Sequence of chain 1.A:
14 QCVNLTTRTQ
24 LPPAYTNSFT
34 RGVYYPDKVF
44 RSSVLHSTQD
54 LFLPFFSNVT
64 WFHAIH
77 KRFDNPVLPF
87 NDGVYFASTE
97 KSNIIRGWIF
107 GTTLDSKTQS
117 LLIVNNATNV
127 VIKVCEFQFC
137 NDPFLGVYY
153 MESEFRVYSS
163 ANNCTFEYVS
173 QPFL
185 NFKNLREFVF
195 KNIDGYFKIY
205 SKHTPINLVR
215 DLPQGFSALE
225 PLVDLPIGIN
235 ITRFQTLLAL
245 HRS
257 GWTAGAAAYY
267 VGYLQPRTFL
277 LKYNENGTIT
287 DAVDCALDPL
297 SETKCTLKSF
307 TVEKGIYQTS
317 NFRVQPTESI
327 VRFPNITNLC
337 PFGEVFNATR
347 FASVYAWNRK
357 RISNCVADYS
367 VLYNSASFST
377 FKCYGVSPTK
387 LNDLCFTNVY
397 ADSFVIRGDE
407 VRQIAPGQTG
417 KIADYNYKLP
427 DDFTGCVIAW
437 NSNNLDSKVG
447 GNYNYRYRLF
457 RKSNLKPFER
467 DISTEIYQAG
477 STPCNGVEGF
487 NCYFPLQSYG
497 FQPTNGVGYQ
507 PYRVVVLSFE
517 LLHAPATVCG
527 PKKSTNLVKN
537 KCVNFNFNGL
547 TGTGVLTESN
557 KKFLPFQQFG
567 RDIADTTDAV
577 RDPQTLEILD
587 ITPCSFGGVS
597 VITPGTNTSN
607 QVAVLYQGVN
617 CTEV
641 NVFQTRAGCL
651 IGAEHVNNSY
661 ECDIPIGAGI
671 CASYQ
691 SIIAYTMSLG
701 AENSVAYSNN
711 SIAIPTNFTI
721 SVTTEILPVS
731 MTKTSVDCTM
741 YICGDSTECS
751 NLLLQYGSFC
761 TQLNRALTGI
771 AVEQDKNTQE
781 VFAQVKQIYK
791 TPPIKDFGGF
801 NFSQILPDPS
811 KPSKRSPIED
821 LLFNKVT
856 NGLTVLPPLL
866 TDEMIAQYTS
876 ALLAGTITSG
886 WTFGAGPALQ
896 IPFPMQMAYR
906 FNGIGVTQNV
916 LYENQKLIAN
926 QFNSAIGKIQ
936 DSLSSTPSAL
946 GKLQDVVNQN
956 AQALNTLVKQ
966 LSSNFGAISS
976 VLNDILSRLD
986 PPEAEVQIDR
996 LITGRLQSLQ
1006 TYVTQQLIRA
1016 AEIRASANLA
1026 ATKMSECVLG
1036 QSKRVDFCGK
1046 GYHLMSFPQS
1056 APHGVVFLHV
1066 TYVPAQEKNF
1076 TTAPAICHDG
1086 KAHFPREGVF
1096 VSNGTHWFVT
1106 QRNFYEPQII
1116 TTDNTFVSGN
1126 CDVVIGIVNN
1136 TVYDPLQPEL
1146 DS

Binding-site contacts:
Ligand atom C3 contacts residue HIS1101 of chain 1.A at 3.9 Å.
Ligand atom C3 contacts residue THR1100 of chain 1.A at 4.2 Å.
Ligand atom N2 contacts residue THR1100 of chain 1.A at 3.2 Å (h-bond).
Ligand atom C1 contacts residue ASN1098 of chain 1.A at 1.4 Å.
Ligand atom O5 contacts residue ASN1098 of chain 1.A at 2.4 Å (h-bond).
Ligand atom C4 contacts residue HIS1101 of chain 1.A at 3.9 Å.
Ligand atom O7 contacts residue ASN1098 of chain 1.A at 3.4 Å (h-bond).
Ligand atom C8 contacts residue THR1100 of chain 1.A at 3.9 Å.
Ligand atom O4 contacts residue HIS1101 of chain 1.A at 3.7 Å.
Ligand atom C3 contacts residue ASN1098 of chain 1.A at 3.8 Å.
Ligand atom C8 contacts residue HIS1101 of chain 1.A at 4.3 Å.
Ligand atom C5 contacts residue PHE1103 of chain 1.A at 3.8 Å (hydrophobic).
Ligand atom C7 contacts residue THR1100 of chain 1.A at 4.1 Å.
Ligand atom C7 contacts residue HIS1101 of chain 1.A at 3.9 Å.
Ligand atom C1 contacts residue HIS1101 of chain 1.A at 4.2 Å.
Ligand atom C7 contacts residue ASN1098 of chain 1.A at 3.3 Å.
Ligand atom O7 contacts residue HIS1101 of chain 1.A at 3.2 Å.
Ligand atom C4 contacts residue ASN1098 of chain 1.A at 4.2 Å.
Ligand atom C2 contacts residue THR1100 of chain 1.A at 4.0 Å.
Ligand atom O5 contacts residue HIS1101 of chain 1.A at 4.2 Å.
Ligand atom C1 contacts residue THR1100 of chain 1.A at 4.3 Å.
Ligand atom O6 contacts residue PHE1103 of chain 1.A at 4.0 Å.
Ligand atom C2 contacts residue ASN1098 of chain 1.A at 2.5 Å.
Ligand atom C5 contacts residue HIS1101 of chain 1.A at 3.4 Å.
Ligand atom C8 contacts residue ASN1098 of chain 1.A at 3.4 Å.
Ligand atom C5 contacts residue ASN1098 of chain 1.A at 3.7 Å.
Ligand atom C6 contacts residue HIS1101 of chain 1.A at 4.3 Å.
Ligand atom C6 contacts residue PHE1103 of chain 1.A at 3.6 Å (hydrophobic).
Ligand atom C1 contacts residue PHE1103 of chain 1.A at 4.1 Å (hydrophobic).
Ligand atom O5 contacts residue PHE1103 of chain 1.A at 3.5 Å.
Ligand atom N2 contacts residue ASN1098 of chain 1.A at 2.9 Å (h-bond).

A protein and the small-molecule ligand that binds it are described below.
Small molecule (SMILES): CC(=O)N[C@H]1[C@H](O[C@H]2[C@H](O)[C@@H](NC(C)=O)CO[C@@H]2CO)O[C@H](CO)[C@@H](O)[C@@H]1O